The small molecule below binds the protein below.
Small molecule (SMILES): Nc1ccc(Cl)cc1-c1cn[nH]n1

Sequence of chain 1.B:
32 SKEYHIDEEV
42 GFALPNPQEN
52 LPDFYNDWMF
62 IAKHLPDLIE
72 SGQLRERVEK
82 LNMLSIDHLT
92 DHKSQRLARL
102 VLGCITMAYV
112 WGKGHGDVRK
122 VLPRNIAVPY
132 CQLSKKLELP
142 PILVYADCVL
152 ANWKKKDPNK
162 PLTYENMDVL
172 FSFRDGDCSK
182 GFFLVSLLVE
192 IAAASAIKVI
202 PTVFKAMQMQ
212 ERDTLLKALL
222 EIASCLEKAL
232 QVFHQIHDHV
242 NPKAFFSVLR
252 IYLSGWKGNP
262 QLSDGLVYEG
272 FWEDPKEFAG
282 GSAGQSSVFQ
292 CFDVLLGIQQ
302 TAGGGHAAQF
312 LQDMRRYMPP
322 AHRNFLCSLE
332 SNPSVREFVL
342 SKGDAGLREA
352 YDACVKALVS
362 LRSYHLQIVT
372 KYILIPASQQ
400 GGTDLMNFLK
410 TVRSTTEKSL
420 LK

Binding-site contacts:
Ligand atom N9 contacts residue HEM1 of chain 1.F at 1.8 Å.
Ligand atom N11 contacts residue SER283 of chain 1.B at 3.3 Å.
Ligand atom N10 contacts residue ALA284 of chain 1.B at 3.5 Å (h-bond).
Ligand atom C1 contacts residue TYR146 of chain 1.B at 3.7 Å (hydrophobic).
Ligand atom C2 contacts residue PHE183 of chain 1.B at 3.5 Å (hydrophobic).
Ligand atom CL1 contacts residue GLY282 of chain 1.B at 3.5 Å.
Ligand atom N12 contacts residue ALA284 of chain 1.B at 4.0 Å.
Ligand atom C2 contacts residue SER187 of chain 1.B at 3.7 Å.
Ligand atom CL1 contacts residue CYS149 of chain 1.B at 3.5 Å.
Ligand atom C4 contacts residue ALA284 of chain 1.B at 3.6 Å (hydrophobic).
Ligand atom CL1 contacts residue SER283 of chain 1.B at 3.9 Å.
Ligand atom C8 contacts residue PHE183 of chain 1.B at 3.7 Å (hydrophobic).
Ligand atom N12 contacts residue PHE183 of chain 1.B at 3.6 Å.
Ligand atom C5 contacts residue ALA284 of chain 1.B at 3.8 Å (hydrophobic).
Ligand atom N10 contacts residue HEM1 of chain 1.F at 2.8 Å.
Ligand atom C7 contacts residue PHE183 of chain 1.B at 3.9 Å (hydrophobic).
Ligand atom C5 contacts residue PHE183 of chain 1.B at 4.0 Å (hydrophobic).
Ligand atom N12 contacts residue SER187 of chain 1.B at 2.5 Å (h-bond).
Ligand atom C2 contacts residue VAL150 of chain 1.B at 3.6 Å (hydrophobic).
Ligand atom C3 contacts residue TYR146 of chain 1.B at 3.9 Å (hydrophobic).
Ligand atom C3 contacts residue PHE183 of chain 1.B at 3.4 Å (hydrophobic).
Ligand atom C3 contacts residue SER187 of chain 1.B at 3.6 Å.
Ligand atom N11 contacts residue HEM1 of chain 1.F at 3.9 Å.
Ligand atom C6 contacts residue PHE183 of chain 1.B at 4.0 Å (hydrophobic).
Ligand atom C1 contacts residue CYS149 of chain 1.B at 4.0 Å (hydrophobic).
Ligand atom C4 contacts residue PHE183 of chain 1.B at 3.6 Å (hydrophobic).
Ligand atom C6 contacts residue TYR146 of chain 1.B at 4.1 Å (hydrophobic).
Ligand atom C2 contacts residue TYR146 of chain 1.B at 3.6 Å (hydrophobic).
Ligand atom C8 contacts residue HEM1 of chain 1.F at 2.8 Å.
Ligand atom N11 contacts residue ALA284 of chain 1.B at 2.8 Å (h-bond).
Ligand atom C1 contacts residue PHE183 of chain 1.B at 3.8 Å (hydrophobic).
Ligand atom C1 contacts residue PHE184 of chain 1.B at 4.0 Å (hydrophobic).
Ligand atom C8 contacts residue ALA284 of chain 1.B at 3.9 Å (hydrophobic).
Ligand atom C7 contacts residue HEM1 of chain 1.F at 3.9 Å.
Ligand atom C5 contacts residue SER283 of chain 1.B at 3.7 Å.
Ligand atom C1 contacts residue VAL150 of chain 1.B at 3.6 Å (hydrophobic).
Ligand atom C7 contacts residue ALA284 of chain 1.B at 3.3 Å (hydrophobic).
Ligand atom C5 contacts residue GLY282 of chain 1.B at 4.0 Å.
Ligand atom N9 contacts residue ALA284 of chain 1.B at 4.1 Å.
Ligand atom N12 contacts residue HEM1 of chain 1.F at 3.8 Å.